This small molecule binds to this protein.
Small molecule (SMILES): CC(=O)N[C@@H]1[C@@H](O)[C@H](O)[C@@H](CO)O[C@H]1O

Sequence of chain 1.B:
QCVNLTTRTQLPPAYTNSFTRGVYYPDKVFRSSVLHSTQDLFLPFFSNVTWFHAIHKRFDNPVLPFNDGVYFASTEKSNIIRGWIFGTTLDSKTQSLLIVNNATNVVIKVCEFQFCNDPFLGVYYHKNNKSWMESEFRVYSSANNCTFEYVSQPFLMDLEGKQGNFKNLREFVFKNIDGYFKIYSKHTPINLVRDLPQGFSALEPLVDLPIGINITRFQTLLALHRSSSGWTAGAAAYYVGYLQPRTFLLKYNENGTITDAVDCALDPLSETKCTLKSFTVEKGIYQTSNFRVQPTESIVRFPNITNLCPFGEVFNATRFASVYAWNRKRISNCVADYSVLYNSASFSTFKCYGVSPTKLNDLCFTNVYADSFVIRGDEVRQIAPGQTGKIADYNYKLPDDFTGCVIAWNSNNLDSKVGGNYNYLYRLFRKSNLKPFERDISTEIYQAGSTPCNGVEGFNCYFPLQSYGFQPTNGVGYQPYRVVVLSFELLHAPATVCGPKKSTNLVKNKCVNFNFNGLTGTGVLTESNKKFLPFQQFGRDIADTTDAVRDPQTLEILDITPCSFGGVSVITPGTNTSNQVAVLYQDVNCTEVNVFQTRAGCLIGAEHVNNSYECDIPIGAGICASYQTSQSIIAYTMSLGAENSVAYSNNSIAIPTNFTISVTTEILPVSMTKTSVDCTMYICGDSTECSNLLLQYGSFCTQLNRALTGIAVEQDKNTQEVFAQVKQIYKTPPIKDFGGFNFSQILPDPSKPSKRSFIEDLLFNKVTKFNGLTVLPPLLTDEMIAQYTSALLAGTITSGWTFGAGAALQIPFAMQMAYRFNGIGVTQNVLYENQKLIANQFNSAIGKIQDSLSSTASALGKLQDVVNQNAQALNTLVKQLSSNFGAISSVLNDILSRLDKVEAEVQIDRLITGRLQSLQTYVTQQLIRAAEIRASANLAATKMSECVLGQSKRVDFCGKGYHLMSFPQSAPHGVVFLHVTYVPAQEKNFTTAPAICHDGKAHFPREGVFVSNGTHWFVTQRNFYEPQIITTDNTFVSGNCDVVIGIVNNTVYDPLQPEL

Binding-site contacts:
Ligand atom C7 contacts residue ASN590 of chain 1.B at 4.0 Å.
Ligand atom C8 contacts residue ASN590 of chain 1.B at 4.4 Å.
Ligand atom C5 contacts residue ASN590 of chain 1.B at 3.7 Å.
Ligand atom O5 contacts residue ASN590 of chain 1.B at 2.4 Å (h-bond).
Ligand atom C4 contacts residue ASN590 of chain 1.B at 4.3 Å.
Ligand atom N2 contacts residue ASN590 of chain 1.B at 3.0 Å (h-bond).
Ligand atom C1 contacts residue ASN590 of chain 1.B at 1.4 Å.
Ligand atom C2 contacts residue ASN590 of chain 1.B at 2.5 Å.
Ligand atom C3 contacts residue ASN590 of chain 1.B at 3.8 Å.